Binding-site contacts:
Ligand atom C5 contacts residue TYR88 of chain 1.A at 4.2 Å (hydrophobic).
Ligand atom O5 contacts residue TYR88 of chain 1.A at 3.5 Å (h-bond).
Ligand atom O6 contacts residue TYR88 of chain 1.A at 2.9 Å (h-bond).
Ligand atom O5 contacts residue ASN57 of chain 1.A at 2.3 Å (h-bond).
Ligand atom C1 contacts residue ASN57 of chain 1.A at 1.4 Å.
Ligand atom C8 contacts residue GLU56 of chain 1.A at 3.5 Å.
Ligand atom C6 contacts residue TYR88 of chain 1.A at 3.6 Å (hydrophobic).
Ligand atom C4 contacts residue ASN57 of chain 1.A at 4.2 Å.
Ligand atom C7 contacts residue ASN57 of chain 1.A at 3.5 Å.
Ligand atom C3 contacts residue ASN57 of chain 1.A at 3.8 Å.
Ligand atom C2 contacts residue ASN57 of chain 1.A at 2.4 Å.
Ligand atom O7 contacts residue ASN57 of chain 1.A at 3.7 Å.
Ligand atom C5 contacts residue ASN57 of chain 1.A at 3.6 Å.
Ligand atom N2 contacts residue ASN57 of chain 1.A at 2.9 Å (h-bond).

This small molecule binds to this protein.
Small molecule (SMILES): CC(=O)N[C@@H]1[C@@H](O)[C@H](O)[C@@H](CO)O[C@H]1O

Sequence of chain 1.A:
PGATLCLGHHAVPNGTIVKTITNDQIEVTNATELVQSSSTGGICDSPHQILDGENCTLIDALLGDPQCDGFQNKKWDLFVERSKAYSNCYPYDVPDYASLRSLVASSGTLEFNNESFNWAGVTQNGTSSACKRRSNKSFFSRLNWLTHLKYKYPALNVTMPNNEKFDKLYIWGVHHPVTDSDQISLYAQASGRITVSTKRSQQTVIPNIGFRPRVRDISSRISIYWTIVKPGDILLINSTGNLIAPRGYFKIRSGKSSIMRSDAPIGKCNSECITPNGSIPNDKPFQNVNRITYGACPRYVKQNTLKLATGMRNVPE